Sequence of chain 29.D:
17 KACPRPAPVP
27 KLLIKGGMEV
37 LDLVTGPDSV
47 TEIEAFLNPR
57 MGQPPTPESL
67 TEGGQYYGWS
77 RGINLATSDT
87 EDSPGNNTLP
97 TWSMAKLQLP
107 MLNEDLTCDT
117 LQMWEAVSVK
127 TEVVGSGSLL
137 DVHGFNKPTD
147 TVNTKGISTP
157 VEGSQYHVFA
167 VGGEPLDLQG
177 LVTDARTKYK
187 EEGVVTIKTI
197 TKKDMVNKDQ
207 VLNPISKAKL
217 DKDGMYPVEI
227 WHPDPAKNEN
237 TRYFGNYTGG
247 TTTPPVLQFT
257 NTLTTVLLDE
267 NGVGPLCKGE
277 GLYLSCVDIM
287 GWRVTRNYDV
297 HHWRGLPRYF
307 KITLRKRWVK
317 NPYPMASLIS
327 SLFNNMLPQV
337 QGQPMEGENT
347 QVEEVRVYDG

Sequence of chain 29.E:
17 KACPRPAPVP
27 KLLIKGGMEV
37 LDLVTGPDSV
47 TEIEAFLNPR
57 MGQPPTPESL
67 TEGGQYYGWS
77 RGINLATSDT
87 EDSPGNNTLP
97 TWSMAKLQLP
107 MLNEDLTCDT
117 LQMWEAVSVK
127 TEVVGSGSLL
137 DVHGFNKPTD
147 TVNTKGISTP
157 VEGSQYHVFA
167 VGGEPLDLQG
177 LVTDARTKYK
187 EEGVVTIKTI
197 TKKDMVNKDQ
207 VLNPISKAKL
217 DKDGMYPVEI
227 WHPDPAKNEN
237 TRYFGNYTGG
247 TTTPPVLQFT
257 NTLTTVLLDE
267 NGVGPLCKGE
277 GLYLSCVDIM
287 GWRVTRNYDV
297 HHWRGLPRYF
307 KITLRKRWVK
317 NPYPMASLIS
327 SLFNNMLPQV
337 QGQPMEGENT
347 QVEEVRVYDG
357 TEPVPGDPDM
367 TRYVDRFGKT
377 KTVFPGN

Binding-site contacts:
Ligand atom C6 contacts residue ASN93 of chain 29.D at 3.4 Å.
Ligand atom O1A contacts residue ARG77 of chain 29.D at 2.7 Å (salt-bridge).
Ligand atom O4 contacts residue VAL296 of chain 29.D at 3.9 Å.
Ligand atom C8 contacts residue ARG77 of chain 29.D at 4.2 Å.
Ligand atom O8 contacts residue TYR72 of chain 29.D at 3.4 Å (h-bond).
Ligand atom C5 contacts residue TYR72 of chain 29.D at 3.5 Å (hydrophobic).
Ligand atom O1A contacts residue GLY78 of chain 29.D at 3.8 Å.
Ligand atom N5 contacts residue TYR72 of chain 29.D at 2.9 Å (h-bond).
Ligand atom O1B contacts residue ARG77 of chain 29.D at 2.4 Å (salt-bridge).
Ligand atom O4 contacts residue ARG77 of chain 29.D at 4.2 Å.
Ligand atom C5 contacts residue ASN93 of chain 29.D at 4.1 Å.
Ligand atom C4 contacts residue HIS298 of chain 29.D at 3.7 Å.
Ligand atom C6 contacts residue ASN80 of chain 29.D at 4.3 Å.
Ligand atom O1B contacts residue TYR72 of chain 29.D at 4.0 Å.
Ligand atom O4 contacts residue TYR72 of chain 29.D at 3.7 Å.
Ligand atom C3 contacts residue ARG77 of chain 29.D at 3.3 Å.
Ligand atom C4 contacts residue VAL296 of chain 29.D at 4.2 Å (hydrophobic).
Ligand atom O8 contacts residue ARG77 of chain 29.D at 3.5 Å (salt-bridge).
Ligand atom O4 contacts residue ASN80 of chain 29.D at 4.1 Å.
Ligand atom C4 contacts residue ARG77 of chain 29.D at 4.0 Å.
Ligand atom C3 contacts residue HIS298 of chain 29.D at 3.8 Å.
Ligand atom C2 contacts residue ARG77 of chain 29.D at 4.0 Å.
Ligand atom O4 contacts residue GLY78 of chain 29.D at 3.4 Å (h-bond).
Ligand atom C6 contacts residue TYR72 of chain 29.D at 3.7 Å (hydrophobic).
Ligand atom O1A contacts residue LYS186 of chain 29.D at 4.3 Å.
Ligand atom C3 contacts residue GLY78 of chain 29.D at 3.8 Å.
Ligand atom O6 contacts residue ASN93 of chain 29.D at 3.6 Å (h-bond).
Ligand atom C1 contacts residue TYR72 of chain 29.D at 3.8 Å (hydrophobic).
Ligand atom C4 contacts residue TYR72 of chain 29.D at 3.4 Å (hydrophobic).
Ligand atom O4 contacts residue HIS298 of chain 29.D at 2.7 Å (h-bond).
Ligand atom C3 contacts residue VAL296 of chain 29.D at 3.6 Å (hydrophobic).
Ligand atom O4 contacts residue THR291 of chain 29.D at 3.9 Å.
Ligand atom O1A contacts residue TYR72 of chain 29.D at 3.4 Å.
Ligand atom C4 contacts residue GLY78 of chain 29.D at 3.9 Å.
Ligand atom C2 contacts residue GLY78 of chain 29.D at 4.2 Å.
Ligand atom O3 contacts residue GLY78 of chain 29.D at 3.7 Å.
Ligand atom C11 contacts residue TYR72 of chain 29.D at 4.2 Å (hydrophobic).
Ligand atom C1 contacts residue ARG77 of chain 29.D at 3.1 Å.
Ligand atom C10 contacts residue TYR72 of chain 29.D at 4.0 Å (hydrophobic).
Ligand atom C6 contacts residue THR94 of chain 29.D at 4.3 Å.

The small molecule below binds the protein below.
Small molecule (SMILES): CC(=O)N[C@@H]1[C@@H](O[C@@H]2O[C@H](CO)[C@H](O)[C@H](O[C@]3(C(=O)O)C[C@H](O)[C@@H](NC(C)=O)[C@H]([C@H](O)[C@H](O)CO)O3)[C@H]2O)[C@H](O)[C@@H](CO[C@]2(C(=O)O)C[C@H](O)[C@@H](NC(C)=O)[C@H]([C@H](O)[C@H](O)CO)O2)O[C@H]1O